Binding-site contacts:
Ligand atom N1 contacts residue DMS1 of chain 1.N at 3.4 Å (h-bond).
Ligand atom C4 contacts residue HIS277 of chain 1.B at 3.6 Å.
Ligand atom N1 contacts residue ZN1 of chain 1.K at 2.1 Å.
Ligand atom N2 contacts residue HIS277 of chain 1.B at 3.5 Å (h-bond).
Ligand atom N4 contacts residue TYR178 of chain 1.B at 3.5 Å.
Ligand atom O contacts residue TYR133 of chain 1.B at 3.3 Å (h-bond).
Ligand atom N3 contacts residue PHE186 of chain 1.B at 3.9 Å.
Ligand atom C7 contacts residue PHE186 of chain 1.B at 3.8 Å (hydrophobic).
Ligand atom C1 contacts residue ZN1 of chain 1.K at 2.9 Å.
Ligand atom C contacts residue DMS1 of chain 1.N at 3.6 Å.
Ligand atom C5 contacts residue TRP209 of chain 1.B at 3.6 Å (hydrophobic).
Ligand atom N1 contacts residue GLU191 of chain 1.B at 3.1 Å (salt-bridge).
Ligand atom S contacts residue DMS1 of chain 1.N at 3.8 Å.
Ligand atom O contacts residue LYS207 of chain 1.B at 2.7 Å (salt-bridge).
Ligand atom N3 contacts residue TYR178 of chain 1.B at 3.5 Å.
Ligand atom C4 contacts residue ZN1 of chain 1.K at 3.1 Å.
Ligand atom C contacts residue GLU191 of chain 1.B at 3.5 Å.
Ligand atom N2 contacts residue ZN1 of chain 1.K at 2.1 Å.
Ligand atom N contacts residue DMS1 of chain 1.N at 3.5 Å.
Ligand atom O contacts residue PHE186 of chain 1.B at 3.4 Å.
Ligand atom C3 contacts residue HIS189 of chain 1.B at 3.6 Å.
Ligand atom C9 contacts residue LYS207 of chain 1.B at 3.9 Å.
Ligand atom C4 contacts residue PHE186 of chain 1.B at 3.6 Å (hydrophobic).
Ligand atom C8 contacts residue TYR178 of chain 1.B at 3.1 Å (hydrophobic).
Ligand atom C contacts residue ZN1 of chain 1.K at 3.2 Å.
Ligand atom C6 contacts residue PHE186 of chain 1.B at 3.5 Å (hydrophobic).
Ligand atom C contacts residue HIS189 of chain 1.B at 3.5 Å.
Ligand atom C8 contacts residue TYR133 of chain 1.B at 3.8 Å (hydrophobic).
Ligand atom N contacts residue GLU191 of chain 1.B at 2.9 Å (salt-bridge).
Ligand atom C3 contacts residue ZN1 of chain 1.K at 2.9 Å.
Ligand atom C2 contacts residue TYR178 of chain 1.B at 3.7 Å (hydrophobic).
Ligand atom N2 contacts residue HIS189 of chain 1.B at 3.3 Å (h-bond).
Ligand atom N4 contacts residue TYR133 of chain 1.B at 2.8 Å (h-bond).
Ligand atom N1 contacts residue HIS189 of chain 1.B at 2.9 Å (h-bond).
Ligand atom C1 contacts residue HIS189 of chain 1.B at 3.3 Å.
Ligand atom C9 contacts residue TYR133 of chain 1.B at 3.4 Å (hydrophobic).
Ligand atom C4 contacts residue TRP209 of chain 1.B at 3.6 Å (hydrophobic).
Ligand atom C5 contacts residue PHE186 of chain 1.B at 3.5 Å (hydrophobic).
Ligand atom N contacts residue ZN1 of chain 1.K at 3.7 Å.
Ligand atom C9 contacts residue PHE186 of chain 1.B at 3.4 Å (hydrophobic).

Sequence of chain 1.B:
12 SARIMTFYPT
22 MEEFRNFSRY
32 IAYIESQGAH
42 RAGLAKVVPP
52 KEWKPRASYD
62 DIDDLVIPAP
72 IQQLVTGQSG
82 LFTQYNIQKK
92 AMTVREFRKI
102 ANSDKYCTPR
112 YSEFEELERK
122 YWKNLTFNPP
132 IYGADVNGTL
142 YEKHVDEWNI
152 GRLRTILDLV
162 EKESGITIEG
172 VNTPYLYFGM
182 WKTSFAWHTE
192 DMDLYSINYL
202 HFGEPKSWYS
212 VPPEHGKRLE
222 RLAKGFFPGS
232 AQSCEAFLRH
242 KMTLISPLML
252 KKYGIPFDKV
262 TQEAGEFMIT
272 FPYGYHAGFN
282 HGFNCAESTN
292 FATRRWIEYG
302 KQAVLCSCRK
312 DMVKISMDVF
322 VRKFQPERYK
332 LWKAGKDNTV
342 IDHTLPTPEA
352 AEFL

The protein below binds the small molecule below.
Small molecule (SMILES): Nc1nc(-c2nccc3c(=O)[nH]cnc23)cs1